This small molecule binds to this protein.
Small molecule (SMILES): CCCCCCCCCCO[C@@H]1O[C@H](CO)[C@@H](O[C@H]2O[C@H](CO)[C@@H](O)[C@H](O)[C@H]2O)[C@H](O)[C@H]1O

Binding-site contacts:
Ligand atom C40 contacts residue ASP3 of chain 1.A at 2.9 Å.
Ligand atom C25 contacts residue GLU4 of chain 1.A at 2.9 Å.
Ligand atom C22 contacts residue ASP3 of chain 1.A at 4.0 Å.
Ligand atom C43 contacts residue ASP3 of chain 1.A at 4.4 Å.
Ligand atom C31 contacts residue MET1 of chain 1.A at 4.3 Å (hydrophobic).
Ligand atom C22 contacts residue GLU4 of chain 1.A at 3.1 Å.
Ligand atom C31 contacts residue GLU4 of chain 1.A at 3.7 Å.
Ligand atom C31 contacts residue ILE2 of chain 1.A at 4.0 Å (hydrophobic).
Ligand atom C25 contacts residue ASP3 of chain 1.A at 4.0 Å.
Ligand atom C28 contacts residue MET1 of chain 1.A at 3.0 Å (hydrophobic).
Ligand atom C28 contacts residue ILE2 of chain 1.A at 3.0 Å (hydrophobic).
Ligand atom C28 contacts residue GLU4 of chain 1.A at 3.3 Å.
Ligand atom C25 contacts residue ILE2 of chain 1.A at 4.0 Å (hydrophobic).
Ligand atom C37 contacts residue ASP3 of chain 1.A at 3.0 Å.
Ligand atom C25 contacts residue MET1 of chain 1.A at 3.2 Å (hydrophobic).
Ligand atom C31 contacts residue ASP3 of chain 1.A at 3.1 Å.
Ligand atom C34 contacts residue ASP3 of chain 1.A at 2.9 Å.
Ligand atom C28 contacts residue ASP3 of chain 1.A at 3.1 Å.

Sequence of chain 1.A:
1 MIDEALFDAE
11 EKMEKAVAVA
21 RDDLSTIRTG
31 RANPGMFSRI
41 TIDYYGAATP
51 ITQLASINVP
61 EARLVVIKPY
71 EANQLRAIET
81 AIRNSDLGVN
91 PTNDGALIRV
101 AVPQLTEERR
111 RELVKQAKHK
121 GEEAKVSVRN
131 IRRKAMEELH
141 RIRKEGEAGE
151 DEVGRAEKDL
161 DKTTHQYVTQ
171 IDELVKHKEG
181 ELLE